Sequence of chain 1.H:
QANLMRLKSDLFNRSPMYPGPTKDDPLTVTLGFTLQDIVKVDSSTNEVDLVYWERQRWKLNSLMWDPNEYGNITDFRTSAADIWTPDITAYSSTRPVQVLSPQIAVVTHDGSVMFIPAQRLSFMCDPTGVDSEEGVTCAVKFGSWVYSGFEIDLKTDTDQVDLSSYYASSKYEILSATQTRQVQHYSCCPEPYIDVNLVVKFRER

Sequence of chain 1.G:
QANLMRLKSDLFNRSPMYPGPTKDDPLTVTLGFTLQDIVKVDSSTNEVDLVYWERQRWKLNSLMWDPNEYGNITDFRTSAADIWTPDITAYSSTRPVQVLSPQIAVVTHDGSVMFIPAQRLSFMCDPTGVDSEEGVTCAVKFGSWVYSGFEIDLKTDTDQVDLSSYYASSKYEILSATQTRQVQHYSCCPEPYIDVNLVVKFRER

Binding-site contacts:
Ligand atom C08 contacts residue CYS208 of chain 1.G at 4.1 Å (hydrophobic).
Ligand atom N17 contacts residue TRP164 of chain 1.G at 2.6 Å (h-bond).
Ligand atom C14 contacts residue CYS208 of chain 1.G at 3.9 Å (hydrophobic).
Ligand atom C12 contacts residue MET133 of chain 1.H at 3.1 Å (hydrophobic).
Ligand atom C04 contacts residue TYR212 of chain 1.G at 3.8 Å (hydrophobic).
Ligand atom C09 contacts residue CYS208 of chain 1.G at 3.5 Å (hydrophobic).
Ligand atom C21 contacts residue TRP164 of chain 1.G at 4.3 Å (hydrophobic).
Ligand atom C11 contacts residue MET133 of chain 1.H at 3.6 Å (hydrophobic).
Ligand atom C02 contacts residue VAL125 of chain 1.H at 4.2 Å (hydrophobic).
Ligand atom C03 contacts residue CYS208 of chain 1.G at 3.6 Å (hydrophobic).
Ligand atom C21 contacts residue TRP72 of chain 1.H at 3.7 Å (hydrophobic).
Ligand atom C19 contacts residue TYR205 of chain 1.G at 3.9 Å (hydrophobic).
Ligand atom C13 contacts residue MET133 of chain 1.H at 3.2 Å (hydrophobic).
Ligand atom C13 contacts residue CYS207 of chain 1.G at 3.4 Å (hydrophobic).
Ligand atom C21 contacts residue TYR110 of chain 1.G at 4.3 Å (hydrophobic).
Ligand atom O07 contacts residue ARG74 of chain 1.H at 3.7 Å.
Ligand atom C16 contacts residue TRP164 of chain 1.G at 2.9 Å (hydrophobic).
Ligand atom C11 contacts residue CYS207 of chain 1.G at 3.8 Å (hydrophobic).
Ligand atom C09 contacts residue CYS207 of chain 1.G at 3.8 Å (hydrophobic).
Ligand atom N17 contacts residue TYR110 of chain 1.G at 3.5 Å (h-bond).
Ligand atom C18 contacts residue TYR110 of chain 1.G at 3.6 Å (hydrophobic).
Ligand atom C20 contacts residue TYR205 of chain 1.G at 4.3 Å (hydrophobic).
Ligand atom C22 contacts residue TYR110 of chain 1.G at 3.5 Å (hydrophobic).
Ligand atom C10 contacts residue CYS208 of chain 1.G at 3.7 Å (hydrophobic).
Ligand atom C13 contacts residue ARG74 of chain 1.H at 3.7 Å.
Ligand atom C11 contacts residue CYS208 of chain 1.G at 4.3 Å (hydrophobic).
Ligand atom C19 contacts residue TYR212 of chain 1.G at 4.3 Å (hydrophobic).
Ligand atom C06 contacts residue CYS207 of chain 1.G at 4.0 Å (hydrophobic).
Ligand atom C21 contacts residue TYR205 of chain 1.G at 4.0 Å (hydrophobic).
Ligand atom C09 contacts residue MET133 of chain 1.H at 4.2 Å (hydrophobic).
Ligand atom C02 contacts residue TYR212 of chain 1.G at 4.3 Å (hydrophobic).
Ligand atom C08 contacts residue MET133 of chain 1.H at 3.8 Å (hydrophobic).
Ligand atom C18 contacts residue TRP164 of chain 1.G at 3.2 Å (hydrophobic).
Ligand atom C10 contacts residue MET133 of chain 1.H at 4.1 Å (hydrophobic).
Ligand atom C10 contacts residue CYS207 of chain 1.G at 4.2 Å (hydrophobic).
Ligand atom C18 contacts residue TYR212 of chain 1.G at 3.6 Å (hydrophobic).
Ligand atom C22 contacts residue TRP164 of chain 1.G at 3.4 Å (hydrophobic).
Ligand atom C12 contacts residue CYS207 of chain 1.G at 3.4 Å (hydrophobic).
Ligand atom C03 contacts residue TYR212 of chain 1.G at 3.9 Å (hydrophobic).
Ligand atom C08 contacts residue CYS207 of chain 1.G at 3.6 Å (hydrophobic).

A protein and the small-molecule ligand that binds it are described below.
Small molecule (SMILES): O=C1c2cccc3c2[C@@H](CCC3)CN1[C@@H]1CN2CCC1CC2